A protein and the small-molecule ligand that binds it are described below.
Small molecule (SMILES): Cc1cc(N)nc2cc(CNCCc3ccc(C#N)cc3)ccc12

Sequence of chain 1.D:
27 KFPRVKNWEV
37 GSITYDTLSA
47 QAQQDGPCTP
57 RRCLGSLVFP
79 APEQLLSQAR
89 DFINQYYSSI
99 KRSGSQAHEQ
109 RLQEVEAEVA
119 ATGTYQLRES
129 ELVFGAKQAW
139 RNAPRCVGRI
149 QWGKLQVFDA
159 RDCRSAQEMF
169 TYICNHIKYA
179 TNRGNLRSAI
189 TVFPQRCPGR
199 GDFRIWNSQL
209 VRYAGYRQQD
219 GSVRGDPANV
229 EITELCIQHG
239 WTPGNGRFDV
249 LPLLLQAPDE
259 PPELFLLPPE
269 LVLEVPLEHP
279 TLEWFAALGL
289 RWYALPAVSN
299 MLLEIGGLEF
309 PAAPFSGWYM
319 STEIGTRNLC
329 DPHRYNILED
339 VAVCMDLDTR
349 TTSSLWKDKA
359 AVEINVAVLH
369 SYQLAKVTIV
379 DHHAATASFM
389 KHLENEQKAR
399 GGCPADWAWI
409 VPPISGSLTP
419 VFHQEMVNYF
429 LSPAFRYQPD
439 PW

Binding-site contacts:
Ligand atom N02 contacts residue MET318 of chain 1.C at 4.0 Å.
Ligand atom C25 contacts residue VAL64 of chain 1.C at 4.1 Å (hydrophobic).
Ligand atom C11 contacts residue HEM1 of chain 1.Y at 3.4 Å.
Ligand atom C05 contacts residue HEM1 of chain 1.Y at 4.0 Å.
Ligand atom C25 contacts residue PHE65 of chain 1.C at 3.5 Å (hydrophobic).
Ligand atom N02 contacts residue HEM1 of chain 1.Y at 3.2 Å.
Ligand atom C12 contacts residue HEM1 of chain 1.Y at 3.2 Å.
Ligand atom N02 contacts residue GLU321 of chain 1.C at 2.8 Å (salt-bridge).
Ligand atom N28 contacts residue PHE65 of chain 1.C at 3.2 Å.
Ligand atom C02 contacts residue HEM1 of chain 1.Y at 3.5 Å.
Ligand atom N01 contacts residue HEM1 of chain 1.Y at 3.7 Å.
Ligand atom C06 contacts residue VAL296 of chain 1.C at 3.3 Å (hydrophobic).
Ligand atom C09 contacts residue GLU321 of chain 1.C at 3.2 Å.
Ligand atom C15 contacts residue TRP407 of chain 1.C at 3.8 Å (hydrophobic).
Ligand atom C08 contacts residue HEM1 of chain 1.Y at 3.7 Å.
Ligand atom C26 contacts residue HEM1 of chain 1.Y at 3.8 Å.
Ligand atom C27 contacts residue PHE65 of chain 1.C at 3.3 Å (hydrophobic).
Ligand atom C21 contacts residue HEM1 of chain 1.Y at 4.0 Å.
Ligand atom N28 contacts residue TRP34 of chain 1.D at 3.5 Å.
Ligand atom N13 contacts residue HEM1 of chain 1.Y at 3.1 Å (h-bond).
Ligand atom N02 contacts residue TYR317 of chain 1.C at 3.6 Å.
Ligand atom C07 contacts residue HEM1 of chain 1.Y at 4.1 Å.
Ligand atom C04 contacts residue HEM1 of chain 1.Y at 3.7 Å.
Ligand atom C26 contacts residue TYR435 of chain 1.C at 3.5 Å (hydrophobic).
Ligand atom C03 contacts residue HEM1 of chain 1.Y at 3.0 Å.
Ligand atom C27 contacts residue TRP34 of chain 1.D at 4.0 Å (hydrophobic).
Ligand atom C10 contacts residue GLU321 of chain 1.C at 3.5 Å.
Ligand atom C02 contacts residue GLU321 of chain 1.C at 3.5 Å.
Ligand atom N01 contacts residue GLU321 of chain 1.C at 2.8 Å (salt-bridge).
Ligand atom N02 contacts residue TRP316 of chain 1.C at 2.6 Å (h-bond).
Ligand atom C24 contacts residue PHE65 of chain 1.C at 3.9 Å (hydrophobic).
Ligand atom C10 contacts residue HEM1 of chain 1.Y at 3.9 Å.
Ligand atom C02 contacts residue TRP316 of chain 1.C at 3.7 Å (hydrophobic).
Ligand atom C02 contacts residue PRO294 of chain 1.C at 4.1 Å (hydrophobic).
Ligand atom C03 contacts residue PRO294 of chain 1.C at 4.0 Å (hydrophobic).
Ligand atom C07 contacts residue VAL296 of chain 1.C at 3.2 Å (hydrophobic).
Ligand atom C03 contacts residue TRP316 of chain 1.C at 4.0 Å (hydrophobic).
Ligand atom C09 contacts residue HEM1 of chain 1.Y at 3.5 Å.
Ligand atom C15 contacts residue HEM1 of chain 1.Y at 3.4 Å.
Ligand atom C14 contacts residue HEM1 of chain 1.Y at 3.5 Å.

Sequence of chain 1.C:
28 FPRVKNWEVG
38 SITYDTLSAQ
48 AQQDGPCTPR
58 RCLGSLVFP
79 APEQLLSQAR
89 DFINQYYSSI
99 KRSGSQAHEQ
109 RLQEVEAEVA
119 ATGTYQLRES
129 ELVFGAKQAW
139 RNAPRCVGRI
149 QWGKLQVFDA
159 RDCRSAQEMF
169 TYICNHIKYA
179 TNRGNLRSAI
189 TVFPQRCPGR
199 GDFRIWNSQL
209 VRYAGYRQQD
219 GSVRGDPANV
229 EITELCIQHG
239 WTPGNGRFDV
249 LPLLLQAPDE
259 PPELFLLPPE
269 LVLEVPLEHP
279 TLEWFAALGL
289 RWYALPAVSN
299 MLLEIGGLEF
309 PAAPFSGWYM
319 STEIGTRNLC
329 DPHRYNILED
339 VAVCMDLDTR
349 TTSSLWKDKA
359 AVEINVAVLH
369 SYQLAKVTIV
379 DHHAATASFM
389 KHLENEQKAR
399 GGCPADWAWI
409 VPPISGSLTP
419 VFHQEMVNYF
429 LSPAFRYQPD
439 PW